The small molecule below binds the protein below.
Small molecule (SMILES): OC[C@H]1O[C@@H](O)[C@@H](O)[C@@H](O)[C@@H]1O

Sequence of chain 1.D:
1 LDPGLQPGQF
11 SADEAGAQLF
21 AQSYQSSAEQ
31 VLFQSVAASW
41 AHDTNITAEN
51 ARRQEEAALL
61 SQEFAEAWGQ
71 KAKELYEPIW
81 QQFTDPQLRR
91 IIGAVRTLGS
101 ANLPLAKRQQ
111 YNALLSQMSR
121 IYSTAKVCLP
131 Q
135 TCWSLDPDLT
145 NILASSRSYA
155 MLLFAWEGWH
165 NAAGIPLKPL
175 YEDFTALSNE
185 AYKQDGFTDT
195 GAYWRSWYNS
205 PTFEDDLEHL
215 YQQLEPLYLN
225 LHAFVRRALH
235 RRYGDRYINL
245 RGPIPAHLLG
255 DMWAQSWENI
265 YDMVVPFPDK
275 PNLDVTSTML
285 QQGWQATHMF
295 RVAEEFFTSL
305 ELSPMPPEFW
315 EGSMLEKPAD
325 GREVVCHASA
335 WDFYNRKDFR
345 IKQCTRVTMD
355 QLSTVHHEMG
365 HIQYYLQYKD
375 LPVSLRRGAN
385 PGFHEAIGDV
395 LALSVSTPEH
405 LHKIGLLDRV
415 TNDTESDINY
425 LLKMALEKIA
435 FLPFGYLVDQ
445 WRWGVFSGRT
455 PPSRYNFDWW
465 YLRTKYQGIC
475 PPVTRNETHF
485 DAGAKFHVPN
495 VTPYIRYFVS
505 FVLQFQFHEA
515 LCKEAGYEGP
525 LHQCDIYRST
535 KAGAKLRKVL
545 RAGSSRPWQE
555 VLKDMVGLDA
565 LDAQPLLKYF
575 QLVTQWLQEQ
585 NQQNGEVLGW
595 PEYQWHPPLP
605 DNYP

Binding-site contacts:
Ligand atom O3 contacts residue GLU522 of chain 1.D at 4.1 Å.
Ligand atom C3 contacts residue NAG2 of chain 1.N at 4.2 Å.
Ligand atom C3 contacts residue GLU522 of chain 1.D at 4.1 Å.
Ligand atom O4 contacts residue GLU522 of chain 1.D at 3.7 Å.
Ligand atom C1 contacts residue GLU522 of chain 1.D at 3.5 Å.
Ligand atom C5 contacts residue GLU522 of chain 1.D at 4.4 Å.
Ligand atom C1 contacts residue NAG2 of chain 1.N at 2.1 Å.
Ligand atom C4 contacts residue GLU522 of chain 1.D at 4.4 Å.
Ligand atom C5 contacts residue NAG2 of chain 1.N at 4.4 Å.
Ligand atom O5 contacts residue GLU522 of chain 1.D at 4.1 Å.
Ligand atom O5 contacts residue NAG2 of chain 1.N at 3.2 Å (h-bond).
Ligand atom C2 contacts residue NAG2 of chain 1.N at 2.7 Å.
Ligand atom O2 contacts residue NAG2 of chain 1.N at 3.0 Å (h-bond).